Binding-site contacts:
Ligand atom O contacts residue SER277 of chain 1.A at 3.4 Å (h-bond).
Ligand atom ND2 contacts residue GLY369 of chain 1.A at 3.1 Å (h-bond).
Ligand atom CA contacts residue MET348 of chain 1.A at 3.6 Å (hydrophobic).
Ligand atom O contacts residue ARG177 of chain 1.A at 3.2 Å (salt-bridge).
Ligand atom CB contacts residue ASP215 of chain 1.A at 3.0 Å.
Ligand atom O contacts residue HIS271 of chain 1.A at 3.5 Å.
Ligand atom O contacts residue HIS214 of chain 1.A at 3.4 Å (h-bond).
Ligand atom CG2 contacts residue MET218 of chain 1.A at 3.7 Å (hydrophobic).
Ligand atom OG1 contacts residue HIS214 of chain 1.A at 3.1 Å (h-bond).
Ligand atom OG1 contacts residue ASP215 of chain 1.A at 2.3 Å (salt-bridge).
Ligand atom CA contacts residue UDP1 of chain 1.E at 3.6 Å.
Ligand atom OG1 contacts residue ARG177 of chain 1.A at 3.0 Å (salt-bridge).
Ligand atom CG2 contacts residue MET348 of chain 1.A at 3.5 Å (hydrophobic).
Ligand atom CD2 contacts residue GLN468 of chain 1.A at 3.4 Å.
Ligand atom CB contacts residue HIS273 of chain 1.A at 3.5 Å.
Ligand atom O contacts residue SER275 of chain 1.A at 3.6 Å.
Ligand atom CA contacts residue SER277 of chain 1.A at 3.5 Å.
Ligand atom NE1 contacts residue GLN468 of chain 1.A at 3.6 Å.
Ligand atom CD1 contacts residue HIS276 of chain 1.A at 3.6 Å.
Ligand atom O contacts residue HIS276 of chain 1.A at 3.4 Å (h-bond).
Ligand atom O contacts residue UDP1 of chain 1.E at 3.7 Å.
Ligand atom CD2 contacts residue HIS273 of chain 1.A at 3.3 Å.
Ligand atom CG contacts residue HIS273 of chain 1.A at 3.6 Å.
Ligand atom CE2 contacts residue GLN468 of chain 1.A at 3.2 Å.
Ligand atom OD1 contacts residue MET348 of chain 1.A at 3.4 Å.
Ligand atom CG2 contacts residue ASP215 of chain 1.A at 3.3 Å.
Ligand atom CE3 contacts residue GLN468 of chain 1.A at 3.6 Å.
Ligand atom O contacts residue HIS276 of chain 1.A at 3.3 Å.
Ligand atom N contacts residue UDP1 of chain 1.E at 3.1 Å (h-bond).
Ligand atom C contacts residue ARG177 of chain 1.A at 3.5 Å.
Ligand atom CG contacts residue GLY369 of chain 1.A at 3.6 Å.
Ligand atom O contacts residue MET439 of chain 1.A at 3.1 Å.
Ligand atom OD1 contacts residue GLY369 of chain 1.A at 3.6 Å.
Ligand atom OD1 contacts residue ILE278 of chain 1.A at 2.9 Å.
Ligand atom O contacts residue MET348 of chain 1.A at 3.3 Å.
Ligand atom CB contacts residue HIS276 of chain 1.A at 3.7 Å.
Ligand atom CZ2 contacts residue GLN468 of chain 1.A at 3.5 Å.
Ligand atom N contacts residue MET348 of chain 1.A at 3.2 Å (h-bond).
Ligand atom CB contacts residue HIS214 of chain 1.A at 3.7 Å.
Ligand atom CG contacts residue HIS276 of chain 1.A at 3.7 Å.

Sequence of chain 1.A:
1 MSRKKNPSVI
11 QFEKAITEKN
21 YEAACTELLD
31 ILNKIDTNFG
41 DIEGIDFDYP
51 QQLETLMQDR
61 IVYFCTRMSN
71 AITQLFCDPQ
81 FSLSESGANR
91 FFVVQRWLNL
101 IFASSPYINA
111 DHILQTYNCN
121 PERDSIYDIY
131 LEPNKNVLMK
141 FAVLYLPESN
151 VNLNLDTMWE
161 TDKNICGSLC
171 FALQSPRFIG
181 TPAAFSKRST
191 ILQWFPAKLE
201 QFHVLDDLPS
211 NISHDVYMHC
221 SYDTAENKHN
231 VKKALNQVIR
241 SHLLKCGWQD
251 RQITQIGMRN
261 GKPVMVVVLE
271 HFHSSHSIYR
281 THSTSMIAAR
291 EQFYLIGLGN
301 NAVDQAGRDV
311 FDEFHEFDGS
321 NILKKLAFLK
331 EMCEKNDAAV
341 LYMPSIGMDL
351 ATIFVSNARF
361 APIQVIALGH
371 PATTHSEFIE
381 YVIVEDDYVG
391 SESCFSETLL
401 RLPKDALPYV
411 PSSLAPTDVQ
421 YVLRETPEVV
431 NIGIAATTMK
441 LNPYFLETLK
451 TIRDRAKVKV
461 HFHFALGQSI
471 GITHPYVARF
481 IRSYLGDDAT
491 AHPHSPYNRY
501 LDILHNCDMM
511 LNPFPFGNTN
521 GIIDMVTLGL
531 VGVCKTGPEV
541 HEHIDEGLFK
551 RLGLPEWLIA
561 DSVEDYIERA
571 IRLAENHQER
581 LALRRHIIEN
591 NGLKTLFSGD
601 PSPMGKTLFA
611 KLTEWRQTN

A protein and the small-molecule ligand that binds it are described below.
Small molecule (SMILES): C[C@@H](O)[C@H](NC(=O)[C@H](CC1=c2ccccc2=NC1)NC(=O)[C@H](CC(N)=O)NC(=O)CNC(=O)[C@@H](N)Cc1ccccc1)C(=O)N[C@H](CO)[C@@H](C)O